The small molecule below binds the protein below.
Small molecule (SMILES): NS(=O)(=O)c1cc2c(cc1Cl)N[C@H]([C@H]1C[C@H]3C=C[C@@H]1C3)NS2(=O)=O

Sequence of chain 1.C:
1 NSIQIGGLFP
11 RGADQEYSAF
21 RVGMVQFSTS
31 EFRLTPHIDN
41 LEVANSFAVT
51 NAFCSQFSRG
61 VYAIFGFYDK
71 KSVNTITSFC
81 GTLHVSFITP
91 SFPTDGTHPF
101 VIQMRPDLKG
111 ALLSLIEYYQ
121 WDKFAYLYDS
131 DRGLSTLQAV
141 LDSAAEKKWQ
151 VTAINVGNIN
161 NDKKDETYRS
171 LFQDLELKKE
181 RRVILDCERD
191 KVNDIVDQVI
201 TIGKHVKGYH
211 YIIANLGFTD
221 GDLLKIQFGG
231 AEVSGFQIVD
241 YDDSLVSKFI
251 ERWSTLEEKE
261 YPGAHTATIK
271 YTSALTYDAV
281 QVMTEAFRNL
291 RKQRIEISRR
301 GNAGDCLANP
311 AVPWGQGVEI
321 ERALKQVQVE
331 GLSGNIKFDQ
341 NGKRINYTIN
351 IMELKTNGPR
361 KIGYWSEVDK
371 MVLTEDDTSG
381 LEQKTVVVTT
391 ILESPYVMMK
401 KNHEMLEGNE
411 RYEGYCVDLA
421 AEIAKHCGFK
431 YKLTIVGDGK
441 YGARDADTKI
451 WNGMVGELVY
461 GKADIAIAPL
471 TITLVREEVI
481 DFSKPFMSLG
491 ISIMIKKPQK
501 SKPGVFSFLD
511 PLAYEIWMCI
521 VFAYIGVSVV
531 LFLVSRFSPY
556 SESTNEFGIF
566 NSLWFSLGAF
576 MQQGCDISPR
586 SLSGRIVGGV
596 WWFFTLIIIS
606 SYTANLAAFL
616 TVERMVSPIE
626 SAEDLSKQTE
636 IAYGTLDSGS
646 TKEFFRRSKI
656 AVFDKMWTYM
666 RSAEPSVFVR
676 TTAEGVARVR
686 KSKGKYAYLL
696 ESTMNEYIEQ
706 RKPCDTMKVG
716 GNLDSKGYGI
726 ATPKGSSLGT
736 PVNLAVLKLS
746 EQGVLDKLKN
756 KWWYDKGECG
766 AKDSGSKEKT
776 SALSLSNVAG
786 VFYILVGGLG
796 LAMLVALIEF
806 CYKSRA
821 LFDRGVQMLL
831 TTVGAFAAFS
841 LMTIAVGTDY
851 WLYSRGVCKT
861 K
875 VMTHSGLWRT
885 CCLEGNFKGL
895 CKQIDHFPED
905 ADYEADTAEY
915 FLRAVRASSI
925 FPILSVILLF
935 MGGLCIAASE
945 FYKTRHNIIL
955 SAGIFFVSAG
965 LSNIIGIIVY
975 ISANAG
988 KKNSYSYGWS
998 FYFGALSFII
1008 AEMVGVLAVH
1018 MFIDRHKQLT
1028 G

Binding-site contacts:
Ligand atom N1 contacts residue PRO485 of chain 1.B at 2.6 Å (h-bond).
Ligand atom C13 contacts residue SER720 of chain 1.C at 3.5 Å.
Ligand atom O4 contacts residue MET487 of chain 1.B at 3.7 Å.
Ligand atom C10 contacts residue SER720 of chain 1.C at 3.5 Å.
Ligand atom S1 contacts residue PRO485 of chain 1.B at 3.5 Å (h-bond).
Ligand atom N2 contacts residue SER720 of chain 1.C at 3.5 Å (h-bond).
Ligand atom C14 contacts residue SER720 of chain 1.C at 3.5 Å.
Ligand atom S1 contacts residue SER488 of chain 1.B at 3.8 Å.
Ligand atom C11 contacts residue SER720 of chain 1.C at 3.7 Å.
Ligand atom S2 contacts residue LYS754 of chain 1.B at 3.8 Å.
Ligand atom C9 contacts residue PHE486 of chain 1.B at 3.3 Å (hydrophobic).
Ligand atom O3 contacts residue MET487 of chain 1.B at 3.5 Å.
Ligand atom CL contacts residue ASP751 of chain 1.B at 3.1 Å.
Ligand atom C14 contacts residue PHE486 of chain 1.B at 3.6 Å (hydrophobic).
Ligand atom O3 contacts residue LYS754 of chain 1.B at 3.7 Å.
Ligand atom C1 contacts residue PRO485 of chain 1.B at 3.7 Å (hydrophobic).
Ligand atom C12 contacts residue PHE486 of chain 1.B at 3.5 Å (hydrophobic).
Ligand atom C12 contacts residue SER720 of chain 1.C at 3.4 Å.
Ligand atom C8 contacts residue SER720 of chain 1.C at 3.4 Å.
Ligand atom O2 contacts residue PHE486 of chain 1.B at 3.3 Å.
Ligand atom C4 contacts residue LYS721 of chain 1.C at 3.6 Å.
Ligand atom C11 contacts residue MET487 of chain 1.B at 3.7 Å (hydrophobic).
Ligand atom C4 contacts residue GLY722 of chain 1.C at 3.4 Å.
Ligand atom O2 contacts residue PRO485 of chain 1.B at 3.4 Å (h-bond).
Ligand atom C7 contacts residue LEU742 of chain 1.B at 3.7 Å (hydrophobic).
Ligand atom O2 contacts residue SER488 of chain 1.B at 3.2 Å (h-bond).
Ligand atom O3 contacts residue SER488 of chain 1.B at 3.2 Å (h-bond).
Ligand atom O1 contacts residue SER488 of chain 1.B at 3.3 Å (h-bond).
Ligand atom O4 contacts residue LYS754 of chain 1.B at 3.3 Å (salt-bridge).
Ligand atom C6 contacts residue SER720 of chain 1.C at 3.5 Å.
Ligand atom C13 contacts residue PHE486 of chain 1.B at 3.6 Å (hydrophobic).
Ligand atom C10 contacts residue PHE486 of chain 1.B at 3.4 Å (hydrophobic).
Ligand atom C3 contacts residue PRO485 of chain 1.C at 3.7 Å (hydrophobic).
Ligand atom N3 contacts residue SER720 of chain 1.C at 3.2 Å (h-bond).
Ligand atom C11 contacts residue PHE486 of chain 1.B at 3.4 Å (hydrophobic).
Ligand atom N3 contacts residue LYS754 of chain 1.B at 3.8 Å.
Ligand atom C8 contacts residue PRO485 of chain 1.B at 3.5 Å (hydrophobic).
Ligand atom O2 contacts residue MET487 of chain 1.B at 3.1 Å (h-bond).
Ligand atom C9 contacts residue SER720 of chain 1.C at 3.6 Å.
Ligand atom C11 contacts residue SER488 of chain 1.B at 3.8 Å.

Sequence of chain 1.B:
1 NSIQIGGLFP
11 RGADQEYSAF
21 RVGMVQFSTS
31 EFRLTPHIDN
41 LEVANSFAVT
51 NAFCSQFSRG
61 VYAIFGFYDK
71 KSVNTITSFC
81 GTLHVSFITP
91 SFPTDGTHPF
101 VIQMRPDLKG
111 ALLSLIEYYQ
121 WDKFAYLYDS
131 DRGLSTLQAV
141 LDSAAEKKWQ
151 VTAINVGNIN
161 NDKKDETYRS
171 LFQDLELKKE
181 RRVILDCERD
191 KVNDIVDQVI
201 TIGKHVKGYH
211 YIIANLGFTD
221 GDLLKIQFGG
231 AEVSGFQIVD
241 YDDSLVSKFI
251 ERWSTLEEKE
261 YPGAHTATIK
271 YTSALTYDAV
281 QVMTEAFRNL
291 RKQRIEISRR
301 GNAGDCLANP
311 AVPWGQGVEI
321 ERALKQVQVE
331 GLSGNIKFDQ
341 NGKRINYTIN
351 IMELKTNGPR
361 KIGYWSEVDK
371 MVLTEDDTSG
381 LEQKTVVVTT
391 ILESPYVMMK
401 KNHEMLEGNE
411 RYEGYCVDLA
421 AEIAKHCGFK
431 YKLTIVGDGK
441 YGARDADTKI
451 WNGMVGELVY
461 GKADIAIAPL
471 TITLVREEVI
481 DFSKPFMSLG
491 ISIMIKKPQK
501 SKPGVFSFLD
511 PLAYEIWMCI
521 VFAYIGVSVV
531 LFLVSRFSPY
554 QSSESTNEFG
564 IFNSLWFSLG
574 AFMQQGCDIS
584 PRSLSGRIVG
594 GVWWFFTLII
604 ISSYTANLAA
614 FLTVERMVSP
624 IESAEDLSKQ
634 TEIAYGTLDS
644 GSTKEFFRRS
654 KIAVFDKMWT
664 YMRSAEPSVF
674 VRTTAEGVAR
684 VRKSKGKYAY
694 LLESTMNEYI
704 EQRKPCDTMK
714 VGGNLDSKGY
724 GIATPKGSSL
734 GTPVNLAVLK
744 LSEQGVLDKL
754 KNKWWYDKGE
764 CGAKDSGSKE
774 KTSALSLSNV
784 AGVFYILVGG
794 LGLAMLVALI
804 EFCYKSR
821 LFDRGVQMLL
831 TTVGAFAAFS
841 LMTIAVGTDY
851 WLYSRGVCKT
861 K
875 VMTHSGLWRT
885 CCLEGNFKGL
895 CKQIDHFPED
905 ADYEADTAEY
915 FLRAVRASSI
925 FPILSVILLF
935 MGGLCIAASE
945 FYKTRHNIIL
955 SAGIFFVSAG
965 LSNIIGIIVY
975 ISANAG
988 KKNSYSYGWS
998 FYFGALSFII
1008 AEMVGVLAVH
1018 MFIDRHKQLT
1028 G